Binding-site contacts:
Ligand atom C5 contacts residue ASN160 of chain 1.C at 3.7 Å.
Ligand atom O5 contacts residue THR162 of chain 1.C at 3.6 Å.
Ligand atom N2 contacts residue ASN160 of chain 1.C at 2.9 Å (h-bond).
Ligand atom O5 contacts residue ASN160 of chain 1.C at 2.4 Å (h-bond).
Ligand atom O7 contacts residue GLU130 of chain 1.C at 3.3 Å (salt-bridge).
Ligand atom O7 contacts residue ASN160 of chain 1.C at 3.4 Å (h-bond).
Ligand atom C1 contacts residue GLN113 of chain 1.C at 4.3 Å.
Ligand atom C8 contacts residue ASN160 of chain 1.C at 4.4 Å.
Ligand atom C3 contacts residue ASN160 of chain 1.C at 3.8 Å.
Ligand atom C1 contacts residue THR162 of chain 1.C at 3.9 Å.
Ligand atom C5 contacts residue GLN113 of chain 1.C at 4.0 Å.
Ligand atom O5 contacts residue GLN113 of chain 1.C at 3.2 Å (h-bond).
Ligand atom C2 contacts residue ASN160 of chain 1.C at 2.5 Å.
Ligand atom C8 contacts residue GLU130 of chain 1.C at 3.8 Å.
Ligand atom C7 contacts residue ASN160 of chain 1.C at 3.3 Å.
Ligand atom O6 contacts residue GLN113 of chain 1.C at 3.1 Å (h-bond).
Ligand atom C6 contacts residue GLN113 of chain 1.C at 3.4 Å.
Ligand atom C5 contacts residue THR162 of chain 1.C at 4.3 Å.
Ligand atom C1 contacts residue ASN160 of chain 1.C at 1.4 Å.
Ligand atom C7 contacts residue GLU130 of chain 1.C at 3.7 Å.
Ligand atom C4 contacts residue ASN160 of chain 1.C at 4.2 Å.

Sequence of chain 1.C:
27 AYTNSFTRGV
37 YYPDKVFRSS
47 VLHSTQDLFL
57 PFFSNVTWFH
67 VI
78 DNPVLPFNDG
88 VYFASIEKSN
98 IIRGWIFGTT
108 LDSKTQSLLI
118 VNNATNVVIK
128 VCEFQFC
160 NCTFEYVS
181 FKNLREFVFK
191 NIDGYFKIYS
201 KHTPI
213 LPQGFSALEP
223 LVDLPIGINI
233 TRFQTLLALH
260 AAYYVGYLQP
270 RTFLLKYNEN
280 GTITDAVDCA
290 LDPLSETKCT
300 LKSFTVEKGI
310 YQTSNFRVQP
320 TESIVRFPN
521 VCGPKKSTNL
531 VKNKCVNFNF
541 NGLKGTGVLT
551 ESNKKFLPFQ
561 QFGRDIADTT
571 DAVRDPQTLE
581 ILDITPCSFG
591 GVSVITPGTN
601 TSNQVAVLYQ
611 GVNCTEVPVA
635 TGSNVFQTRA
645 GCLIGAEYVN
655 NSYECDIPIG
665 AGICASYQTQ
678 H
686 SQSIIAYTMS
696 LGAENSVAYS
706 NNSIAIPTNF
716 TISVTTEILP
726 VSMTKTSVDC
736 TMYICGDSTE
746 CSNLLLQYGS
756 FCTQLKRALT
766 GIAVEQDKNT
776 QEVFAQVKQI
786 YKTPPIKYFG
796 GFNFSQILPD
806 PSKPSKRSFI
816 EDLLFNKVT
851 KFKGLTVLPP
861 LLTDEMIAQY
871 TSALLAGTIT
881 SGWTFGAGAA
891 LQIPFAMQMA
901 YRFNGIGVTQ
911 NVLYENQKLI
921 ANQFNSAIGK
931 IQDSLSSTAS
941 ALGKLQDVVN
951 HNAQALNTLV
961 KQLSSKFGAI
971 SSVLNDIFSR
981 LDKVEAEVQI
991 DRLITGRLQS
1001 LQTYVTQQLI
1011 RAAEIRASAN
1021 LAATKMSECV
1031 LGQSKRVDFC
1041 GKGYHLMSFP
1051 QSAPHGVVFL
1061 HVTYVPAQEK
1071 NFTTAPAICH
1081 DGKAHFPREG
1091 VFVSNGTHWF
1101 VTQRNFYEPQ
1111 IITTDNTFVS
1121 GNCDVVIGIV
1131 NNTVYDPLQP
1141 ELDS

This small molecule binds to this protein.
Small molecule (SMILES): CC(=O)N[C@@H]1[C@@H](O)[C@H](O)[C@@H](CO)O[C@H]1O